This small molecule binds to this protein.
Small molecule (SMILES): CC(=O)N[C@@H]1[C@@H](O)[C@H](O)[C@@H](CO)O[C@H]1O

Sequence of chain 1.A:
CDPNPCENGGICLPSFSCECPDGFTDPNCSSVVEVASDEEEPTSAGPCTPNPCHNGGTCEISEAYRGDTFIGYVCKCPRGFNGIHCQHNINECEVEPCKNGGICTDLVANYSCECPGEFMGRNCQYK

Binding-site contacts:
Ligand atom C4 contacts residue ASN117 of chain 1.A at 4.1 Å.
Ligand atom C3 contacts residue ASN117 of chain 1.A at 3.6 Å.
Ligand atom C7 contacts residue ARG129 of chain 1.A at 4.4 Å.
Ligand atom C8 contacts residue TYR118 of chain 1.A at 3.5 Å (hydrophobic).
Ligand atom O5 contacts residue ASN117 of chain 1.A at 2.4 Å (h-bond).
Ligand atom O3 contacts residue ASN117 of chain 1.A at 4.5 Å.
Ligand atom C2 contacts residue ARG129 of chain 1.A at 4.2 Å.
Ligand atom C8 contacts residue LEU114 of chain 1.A at 4.3 Å (hydrophobic).
Ligand atom C8 contacts residue ARG129 of chain 1.A at 3.7 Å.
Ligand atom O3 contacts residue ARG129 of chain 1.A at 4.0 Å.
Ligand atom N2 contacts residue ASN117 of chain 1.A at 2.7 Å (h-bond).
Ligand atom C7 contacts residue ASN117 of chain 1.A at 3.5 Å.
Ligand atom C5 contacts residue ASN117 of chain 1.A at 3.7 Å.
Ligand atom C8 contacts residue ASN117 of chain 1.A at 3.4 Å.
Ligand atom C2 contacts residue ASN117 of chain 1.A at 2.2 Å.
Ligand atom O5 contacts residue ALA116 of chain 1.A at 4.3 Å.
Ligand atom O6 contacts residue ASN117 of chain 1.A at 4.4 Å.
Ligand atom C8 contacts residue SER119 of chain 1.A at 4.3 Å.
Ligand atom C1 contacts residue ASN117 of chain 1.A at 1.4 Å.